This small molecule binds to this protein.
Small molecule (SMILES): CC(=O)N[C@@H]1[C@@H](O)[C@H](O)[C@@H](CO)O[C@H]1O

Sequence of chain 1.Q:
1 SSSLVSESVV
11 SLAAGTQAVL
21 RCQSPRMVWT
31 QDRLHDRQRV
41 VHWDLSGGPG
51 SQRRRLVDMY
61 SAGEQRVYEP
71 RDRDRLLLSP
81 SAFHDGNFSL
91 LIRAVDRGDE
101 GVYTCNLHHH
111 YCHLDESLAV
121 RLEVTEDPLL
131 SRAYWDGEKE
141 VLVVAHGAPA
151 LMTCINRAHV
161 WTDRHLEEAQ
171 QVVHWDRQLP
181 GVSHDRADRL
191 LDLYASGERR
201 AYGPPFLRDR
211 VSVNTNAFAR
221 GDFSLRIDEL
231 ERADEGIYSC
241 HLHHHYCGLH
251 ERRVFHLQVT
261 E

Binding-site contacts:
Ligand atom O7 contacts residue ASP85 of chain 1.Q at 4.3 Å.
Ligand atom C5 contacts residue SER89 of chain 1.Q at 4.3 Å.
Ligand atom O4 contacts residue LEU151 of chain 1.Q at 3.7 Å.
Ligand atom C4 contacts residue ASN87 of chain 1.Q at 4.2 Å.
Ligand atom O7 contacts residue ASN87 of chain 1.Q at 3.9 Å.
Ligand atom C1 contacts residue SER89 of chain 1.Q at 4.5 Å.
Ligand atom O5 contacts residue SER79 of chain 1.Q at 4.4 Å.
Ligand atom C2 contacts residue ASN87 of chain 1.Q at 2.4 Å.
Ligand atom C3 contacts residue ASN87 of chain 1.Q at 3.7 Å.
Ligand atom C6 contacts residue LEU151 of chain 1.Q at 3.8 Å (hydrophobic).
Ligand atom C7 contacts residue ASN87 of chain 1.Q at 3.6 Å.
Ligand atom C1 contacts residue ASN87 of chain 1.Q at 1.4 Å.
Ligand atom C5 contacts residue ASN87 of chain 1.Q at 3.7 Å.
Ligand atom C4 contacts residue LEU151 of chain 1.Q at 4.4 Å (hydrophobic).
Ligand atom O5 contacts residue SER89 of chain 1.Q at 4.1 Å.
Ligand atom O5 contacts residue ASN87 of chain 1.Q at 2.3 Å (h-bond).
Ligand atom N2 contacts residue ASN87 of chain 1.Q at 2.9 Å (h-bond).
Ligand atom O6 contacts residue LEU151 of chain 1.Q at 3.4 Å.
Ligand atom C5 contacts residue LEU151 of chain 1.Q at 4.1 Å (hydrophobic).